Sequence of chain 1.E:
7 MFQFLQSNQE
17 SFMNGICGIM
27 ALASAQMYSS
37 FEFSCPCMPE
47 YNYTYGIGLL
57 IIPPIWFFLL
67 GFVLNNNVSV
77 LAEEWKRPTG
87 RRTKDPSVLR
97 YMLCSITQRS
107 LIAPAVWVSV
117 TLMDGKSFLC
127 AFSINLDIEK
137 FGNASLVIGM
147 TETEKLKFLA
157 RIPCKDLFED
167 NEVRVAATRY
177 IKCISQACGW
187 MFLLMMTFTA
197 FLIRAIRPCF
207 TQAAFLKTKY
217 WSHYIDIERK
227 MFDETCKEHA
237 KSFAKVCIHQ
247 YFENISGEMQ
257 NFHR

Binding-site contacts:
Ligand atom CAO contacts residue LEU56 of chain 1.E at 4.4 Å (hydrophobic).
Ligand atom CBD contacts residue PHE128 of chain 1.E at 3.7 Å (hydrophobic).
Ligand atom CAM contacts residue ASN131 of chain 1.E at 3.9 Å.
Ligand atom CAL contacts residue ASN131 of chain 1.E at 4.4 Å.
Ligand atom CBG contacts residue PHE128 of chain 1.E at 4.3 Å (hydrophobic).
Ligand atom CAD contacts residue TYR49 of chain 1.E at 3.8 Å (hydrophobic).
Ligand atom CAP contacts residue PHE124 of chain 1.E at 4.5 Å (hydrophobic).
Ligand atom OAF contacts residue ASN131 of chain 1.E at 3.5 Å (h-bond).
Ligand atom CAB contacts residue VAL114 of chain 1.E at 3.8 Å (hydrophobic).
Ligand atom CAI contacts residue PHE128 of chain 1.E at 4.3 Å (hydrophobic).
Ligand atom CAB contacts residue LEU56 of chain 1.E at 3.5 Å (hydrophobic).
Ligand atom CAQ contacts residue PHE128 of chain 1.E at 4.3 Å (hydrophobic).
Ligand atom CAE contacts residue ILE53 of chain 1.E at 3.6 Å (hydrophobic).
Ligand atom CAK contacts residue PHE128 of chain 1.E at 4.2 Å (hydrophobic).
Ligand atom CAJ contacts residue LEU56 of chain 1.E at 4.2 Å (hydrophobic).
Ligand atom CAD contacts residue PHE128 of chain 1.E at 3.5 Å (hydrophobic).
Ligand atom CBA contacts residue VAL114 of chain 1.E at 4.3 Å (hydrophobic).
Ligand atom CAE contacts residue PHE128 of chain 1.E at 3.6 Å (hydrophobic).
Ligand atom CAU contacts residue TYR49 of chain 1.E at 4.2 Å (hydrophobic).
Ligand atom CAE contacts residue TYR49 of chain 1.E at 4.1 Å (hydrophobic).
Ligand atom CAX contacts residue ASN131 of chain 1.E at 3.8 Å.
Ligand atom CAZ contacts residue PHE128 of chain 1.E at 4.2 Å (hydrophobic).
Ligand atom CAS contacts residue TYR49 of chain 1.E at 3.6 Å (hydrophobic).
Ligand atom CBH contacts residue PHE128 of chain 1.E at 4.4 Å (hydrophobic).
Ligand atom CAQ contacts residue PHE124 of chain 1.E at 4.1 Å (hydrophobic).
Ligand atom OAH contacts residue ASN131 of chain 1.E at 3.7 Å.

A protein and the small-molecule ligand that binds it are described below.
Small molecule (SMILES): CC(C)CCC[C@@H](C)[C@H]1CC[C@H]2[C@@H]3CC=C4C[C@@H](OC(=O)CCC(=O)O)CC[C@]4(C)[C@H]3CC[C@]12C